Binding-site contacts:
Ligand atom C3 contacts residue ASN63 of chain 1.A at 3.8 Å.
Ligand atom C2 contacts residue ASN63 of chain 1.A at 2.4 Å.
Ligand atom O5 contacts residue TYR94 of chain 1.A at 4.4 Å.
Ligand atom C5 contacts residue ASN63 of chain 1.A at 3.6 Å.
Ligand atom O7 contacts residue ASN63 of chain 1.A at 4.4 Å.
Ligand atom O5 contacts residue ASN63 of chain 1.A at 2.4 Å (h-bond).
Ligand atom O6 contacts residue THR92 of chain 1.A at 4.2 Å.
Ligand atom N2 contacts residue ASN63 of chain 1.A at 2.9 Å (h-bond).
Ligand atom C4 contacts residue ASN63 of chain 1.A at 4.2 Å.
Ligand atom O6 contacts residue ASN63 of chain 1.A at 4.2 Å.
Ligand atom C7 contacts residue ASN63 of chain 1.A at 3.5 Å.
Ligand atom C8 contacts residue ASN63 of chain 1.A at 3.8 Å.
Ligand atom C1 contacts residue ASN63 of chain 1.A at 1.4 Å.

Sequence of chain 1.A:
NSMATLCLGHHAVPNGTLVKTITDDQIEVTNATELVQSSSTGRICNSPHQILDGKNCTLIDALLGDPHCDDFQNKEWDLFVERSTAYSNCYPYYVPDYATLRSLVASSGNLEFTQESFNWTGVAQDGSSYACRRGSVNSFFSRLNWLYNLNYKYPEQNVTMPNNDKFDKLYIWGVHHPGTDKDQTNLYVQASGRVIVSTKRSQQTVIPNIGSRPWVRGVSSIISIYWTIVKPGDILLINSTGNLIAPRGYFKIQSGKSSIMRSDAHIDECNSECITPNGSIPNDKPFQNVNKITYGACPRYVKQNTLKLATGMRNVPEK

A small-molecule ligand and the protein it binds are described below.
Small molecule (SMILES): CC(=O)N[C@H]1[C@H](O[C@H]2[C@H](O)[C@@H](NC(C)=O)CO[C@@H]2CO)O[C@H](CO)[C@@H](O)[C@@H]1O